A protein and the small-molecule ligand that binds it are described below.
Small molecule (SMILES): CC(=O)[C@H]1CC[C@H]2[C@@H]3CCC4=CC(=O)CC[C@]4(C)[C@H]3CC[C@]12C

Binding-site contacts:
Ligand atom C9 contacts residue GLY283 of chain 1.B at 3.9 Å.
Ligand atom C9 contacts residue ALA284 of chain 1.B at 4.1 Å (hydrophobic).
Ligand atom C16 contacts residue ILE353 of chain 1.B at 4.1 Å (hydrophobic).
Ligand atom O20 contacts residue ILE353 of chain 1.B at 3.4 Å.
Ligand atom C11 contacts residue VAL465 of chain 1.B at 3.7 Å (hydrophobic).
Ligand atom C2 contacts residue GLU287 of chain 1.B at 4.0 Å.
Ligand atom C5 contacts residue GLY283 of chain 1.B at 3.9 Å.
Ligand atom C16 contacts residue HEM1 of chain 1.G at 3.9 Å.
Ligand atom C21 contacts residue THR288 of chain 1.B at 3.5 Å.
Ligand atom C16 contacts residue ALA284 of chain 1.B at 4.1 Å (hydrophobic).
Ligand atom O3 contacts residue ILE187 of chain 1.B at 3.8 Å.
Ligand atom C1 contacts residue GLY283 of chain 1.B at 3.8 Å.
Ligand atom C3 contacts residue ASN184 of chain 1.B at 3.4 Å.
Ligand atom C14 contacts residue ALA284 of chain 1.B at 3.8 Å (hydrophobic).
Ligand atom C7 contacts residue ASP280 of chain 1.B at 3.5 Å.
Ligand atom C12 contacts residue VAL465 of chain 1.B at 3.6 Å (hydrophobic).
Ligand atom C10 contacts residue GLY283 of chain 1.B at 4.2 Å.
Ligand atom O3 contacts residue ASN184 of chain 1.B at 2.5 Å (h-bond).
Ligand atom C17 contacts residue ALA284 of chain 1.B at 4.0 Å (hydrophobic).
Ligand atom C1 contacts residue GLU287 of chain 1.B at 3.7 Å.
Ligand atom C18 contacts residue PHE96 of chain 1.B at 3.7 Å (hydrophobic).
Ligand atom C7 contacts residue ALA284 of chain 1.B at 4.2 Å (hydrophobic).
Ligand atom C19 contacts residue LEU87 of chain 1.B at 4.2 Å (hydrophobic).
Ligand atom C21 contacts residue VAL348 of chain 1.B at 3.7 Å (hydrophobic).
Ligand atom C18 contacts residue VAL464 of chain 1.B at 3.8 Å (hydrophobic).
Ligand atom C6 contacts residue LEU87 of chain 1.B at 3.8 Å (hydrophobic).
Ligand atom O20 contacts residue HEM1 of chain 1.G at 3.7 Å.
Ligand atom C12 contacts residue THR288 of chain 1.B at 4.0 Å.
Ligand atom C16 contacts residue ALA95 of chain 1.B at 3.9 Å (hydrophobic).
Ligand atom C5 contacts residue LEU87 of chain 1.B at 4.2 Å (hydrophobic).
Ligand atom C15 contacts residue ALA95 of chain 1.B at 3.6 Å (hydrophobic).
Ligand atom C2 contacts residue ILE188 of chain 1.B at 3.8 Å (hydrophobic).
Ligand atom C7 contacts residue PHE96 of chain 1.B at 4.3 Å (hydrophobic).
Ligand atom C20 contacts residue HEM1 of chain 1.G at 4.2 Å.
Ligand atom C19 contacts residue LEU191 of chain 1.B at 4.1 Å (hydrophobic).
Ligand atom C6 contacts residue ASP280 of chain 1.B at 3.6 Å.
Ligand atom C21 contacts residue HEM1 of chain 1.G at 4.0 Å.
Ligand atom C15 contacts residue ALA284 of chain 1.B at 3.9 Å (hydrophobic).
Ligand atom C4 contacts residue GLY283 of chain 1.B at 3.9 Å.
Ligand atom C2 contacts residue ASN184 of chain 1.B at 3.8 Å.

Sequence of chain 1.B:
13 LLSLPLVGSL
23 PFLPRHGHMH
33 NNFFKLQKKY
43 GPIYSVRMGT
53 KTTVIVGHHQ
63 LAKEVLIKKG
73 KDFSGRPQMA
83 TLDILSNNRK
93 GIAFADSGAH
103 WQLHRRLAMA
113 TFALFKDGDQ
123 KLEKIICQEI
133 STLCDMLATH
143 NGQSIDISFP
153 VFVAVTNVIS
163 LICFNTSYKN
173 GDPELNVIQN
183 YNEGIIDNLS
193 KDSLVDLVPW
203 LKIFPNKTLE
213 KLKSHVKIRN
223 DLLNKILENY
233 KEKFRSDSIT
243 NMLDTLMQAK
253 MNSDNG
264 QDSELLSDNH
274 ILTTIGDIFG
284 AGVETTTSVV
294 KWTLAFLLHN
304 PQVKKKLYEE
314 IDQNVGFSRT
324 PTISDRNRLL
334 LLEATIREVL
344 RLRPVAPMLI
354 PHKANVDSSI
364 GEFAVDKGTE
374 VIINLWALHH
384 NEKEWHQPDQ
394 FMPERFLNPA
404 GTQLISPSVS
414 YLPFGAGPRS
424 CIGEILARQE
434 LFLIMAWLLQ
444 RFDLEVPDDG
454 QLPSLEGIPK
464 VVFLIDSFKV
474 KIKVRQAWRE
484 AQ